Binding-site contacts:
Ligand atom C8 contacts residue GLN80 of chain 1.E at 3.3 Å.
Ligand atom O5 contacts residue ASN81 of chain 1.E at 2.4 Å (h-bond).
Ligand atom C5 contacts residue ILE121 of chain 1.E at 4.5 Å (hydrophobic).
Ligand atom C8 contacts residue ASN81 of chain 1.E at 4.4 Å.
Ligand atom C6 contacts residue ILE121 of chain 1.E at 4.3 Å (hydrophobic).
Ligand atom C2 contacts residue PHE120 of chain 1.E at 4.4 Å (hydrophobic).
Ligand atom O7 contacts residue ASN81 of chain 1.E at 2.9 Å (h-bond).
Ligand atom C5 contacts residue ASN81 of chain 1.E at 3.7 Å.
Ligand atom C1 contacts residue ASN81 of chain 1.E at 1.5 Å.
Ligand atom C3 contacts residue PHE120 of chain 1.E at 4.2 Å (hydrophobic).
Ligand atom C1 contacts residue PHE120 of chain 1.E at 3.5 Å (hydrophobic).
Ligand atom C2 contacts residue ASN81 of chain 1.E at 2.4 Å.
Ligand atom C7 contacts residue ASN81 of chain 1.E at 3.1 Å.
Ligand atom C3 contacts residue ASN81 of chain 1.E at 3.8 Å.
Ligand atom C4 contacts residue ASN81 of chain 1.E at 4.2 Å.
Ligand atom N2 contacts residue ASN81 of chain 1.E at 2.9 Å (h-bond).
Ligand atom C5 contacts residue PHE120 of chain 1.E at 3.7 Å (hydrophobic).
Ligand atom O5 contacts residue PHE120 of chain 1.E at 3.8 Å.

This protein binds this small molecule.
Small molecule (SMILES): CC(=O)N[C@@H]1[C@@H](O)[C@H](O)[C@@H](CO)O[C@H]1O

Sequence of chain 1.E:
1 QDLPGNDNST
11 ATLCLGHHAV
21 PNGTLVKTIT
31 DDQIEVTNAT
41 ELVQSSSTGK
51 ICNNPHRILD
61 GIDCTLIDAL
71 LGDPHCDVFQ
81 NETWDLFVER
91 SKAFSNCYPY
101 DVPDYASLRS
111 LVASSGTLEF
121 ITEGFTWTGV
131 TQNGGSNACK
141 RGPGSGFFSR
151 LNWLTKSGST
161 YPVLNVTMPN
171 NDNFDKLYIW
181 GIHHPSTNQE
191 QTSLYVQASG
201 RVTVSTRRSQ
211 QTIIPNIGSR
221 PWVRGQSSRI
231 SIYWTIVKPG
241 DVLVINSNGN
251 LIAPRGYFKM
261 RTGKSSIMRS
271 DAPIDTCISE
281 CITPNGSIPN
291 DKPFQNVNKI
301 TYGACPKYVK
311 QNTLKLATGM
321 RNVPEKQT